This protein binds this small molecule.
Small molecule (SMILES): Cc1noc(C)c1-c1cc(O)cc(CN2CCC(F)(F)CC2)c1

Sequence of chain 1.A:
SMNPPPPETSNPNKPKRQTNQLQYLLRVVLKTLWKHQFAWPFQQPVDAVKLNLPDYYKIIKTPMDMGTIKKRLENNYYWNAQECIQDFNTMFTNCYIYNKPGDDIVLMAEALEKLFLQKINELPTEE

Binding-site contacts:
Ligand atom C15 contacts residue MET108 of chain 1.A at 4.2 Å (hydrophobic).
Ligand atom C6 contacts residue LEU51 of chain 1.A at 4.1 Å (hydrophobic).
Ligand atom C13 contacts residue ILE105 of chain 1.A at 4.0 Å (hydrophobic).
Ligand atom O2 contacts residue PRO41 of chain 1.A at 3.2 Å (h-bond).
Ligand atom C14 contacts residue ILE105 of chain 1.A at 3.8 Å (hydrophobic).
Ligand atom C7 contacts residue ILE105 of chain 1.A at 4.1 Å (hydrophobic).
Ligand atom C8 contacts residue LEU51 of chain 1.A at 4.0 Å (hydrophobic).
Ligand atom C10 contacts residue LEU51 of chain 1.A at 3.7 Å (hydrophobic).
Ligand atom O1 contacts residue TYR56 of chain 1.A at 4.0 Å.
Ligand atom C4 contacts residue VAL46 of chain 1.A at 4.2 Å (hydrophobic).
Ligand atom C2 contacts residue ILE105 of chain 1.A at 4.0 Å (hydrophobic).
Ligand atom C1 contacts residue ASN99 of chain 1.A at 3.9 Å.
Ligand atom C9 contacts residue LEU51 of chain 1.A at 3.8 Å (hydrophobic).
Ligand atom O1 contacts residue ASN99 of chain 1.A at 3.1 Å (h-bond).
Ligand atom N1 contacts residue CYS95 of chain 1.A at 4.0 Å.
Ligand atom F1 contacts residue ILE105 of chain 1.A at 4.0 Å.
Ligand atom C6 contacts residue ILE105 of chain 1.A at 4.2 Å (hydrophobic).
Ligand atom C12 contacts residue LEU51 of chain 1.A at 4.2 Å (hydrophobic).
Ligand atom C4 contacts residue PRO41 of chain 1.A at 3.6 Å (hydrophobic).
Ligand atom C3 contacts residue VAL46 of chain 1.A at 4.0 Å (hydrophobic).
Ligand atom C11 contacts residue PRO41 of chain 1.A at 3.4 Å (hydrophobic).
Ligand atom C14 contacts residue PRO41 of chain 1.A at 4.0 Å (hydrophobic).
Ligand atom C5 contacts residue TYR98 of chain 1.A at 4.1 Å (hydrophobic).
Ligand atom C5 contacts residue ASN99 of chain 1.A at 3.7 Å.
Ligand atom C2 contacts residue VAL46 of chain 1.A at 4.1 Å (hydrophobic).
Ligand atom C3 contacts residue ILE105 of chain 1.A at 3.8 Å (hydrophobic).
Ligand atom C10 contacts residue PRO41 of chain 1.A at 3.7 Å (hydrophobic).
Ligand atom C4 contacts residue ILE105 of chain 1.A at 4.0 Å (hydrophobic).
Ligand atom F1 contacts residue ASP104 of chain 1.A at 3.3 Å.
Ligand atom C9 contacts residue PRO41 of chain 1.A at 4.1 Å (hydrophobic).
Ligand atom O2 contacts residue LEU51 of chain 1.A at 4.1 Å.
Ligand atom F1 contacts residue MET108 of chain 1.A at 3.5 Å.
Ligand atom C13 contacts residue PRO41 of chain 1.A at 3.9 Å (hydrophobic).
Ligand atom C5 contacts residue LEU53 of chain 1.A at 3.5 Å (hydrophobic).
Ligand atom C11 contacts residue LEU51 of chain 1.A at 3.8 Å (hydrophobic).
Ligand atom C14 contacts residue MET108 of chain 1.A at 3.6 Å (hydrophobic).
Ligand atom C4 contacts residue PHE42 of chain 1.A at 3.6 Å (hydrophobic).
Ligand atom C13 contacts residue TRP40 of chain 1.A at 4.0 Å (hydrophobic).
Ligand atom O2 contacts residue GLN44 of chain 1.A at 3.8 Å.
Ligand atom N1 contacts residue ASN99 of chain 1.A at 3.6 Å.